Sequence of chain 2.A:
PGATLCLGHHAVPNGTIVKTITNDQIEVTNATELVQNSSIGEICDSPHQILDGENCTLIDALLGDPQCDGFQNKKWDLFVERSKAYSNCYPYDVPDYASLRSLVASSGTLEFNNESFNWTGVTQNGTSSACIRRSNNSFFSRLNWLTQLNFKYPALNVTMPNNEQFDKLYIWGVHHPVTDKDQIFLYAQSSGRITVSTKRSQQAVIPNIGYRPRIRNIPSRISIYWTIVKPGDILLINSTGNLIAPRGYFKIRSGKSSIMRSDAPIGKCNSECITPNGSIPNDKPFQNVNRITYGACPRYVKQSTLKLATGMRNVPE

Sequence of chain 2.B:
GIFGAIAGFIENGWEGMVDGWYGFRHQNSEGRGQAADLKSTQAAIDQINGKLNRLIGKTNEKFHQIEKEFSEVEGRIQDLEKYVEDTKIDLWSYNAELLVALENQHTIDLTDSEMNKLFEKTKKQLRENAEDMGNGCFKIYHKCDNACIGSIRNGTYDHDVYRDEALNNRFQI

Binding-site contacts:
Ligand atom C8 contacts residue GLU69 of chain 2.B at 3.1 Å.
Ligand atom C8 contacts residue ASN37 of chain 2.A at 3.5 Å.
Ligand atom C2 contacts residue ASN277 of chain 2.A at 2.5 Å.
Ligand atom C5 contacts residue ASN277 of chain 2.A at 3.7 Å.
Ligand atom C3 contacts residue VAL289 of chain 2.A at 4.0 Å (hydrophobic).
Ligand atom C1 contacts residue ASN277 of chain 2.A at 1.4 Å.
Ligand atom C7 contacts residue ASN277 of chain 2.A at 3.2 Å.
Ligand atom C3 contacts residue ASN277 of chain 2.A at 3.8 Å.
Ligand atom C1 contacts residue ASN290 of chain 2.A at 4.0 Å.
Ligand atom N2 contacts residue VAL289 of chain 2.A at 3.6 Å.
Ligand atom C6 contacts residue ASN290 of chain 2.A at 4.0 Å.
Ligand atom N2 contacts residue ASN277 of chain 2.A at 3.0 Å (h-bond).
Ligand atom C5 contacts residue ASN290 of chain 2.A at 3.8 Å.
Ligand atom C2 contacts residue VAL289 of chain 2.A at 3.9 Å (hydrophobic).
Ligand atom O7 contacts residue ASN277 of chain 2.A at 3.0 Å (h-bond).
Ligand atom O5 contacts residue VAL289 of chain 2.A at 4.4 Å.
Ligand atom C1 contacts residue VAL289 of chain 2.A at 3.5 Å (hydrophobic).
Ligand atom C8 contacts residue ASN277 of chain 2.A at 4.5 Å.
Ligand atom O5 contacts residue ASN277 of chain 2.A at 2.4 Å (h-bond).
Ligand atom C6 contacts residue GLU69 of chain 2.B at 4.2 Å.
Ligand atom O5 contacts residue ASN290 of chain 2.A at 3.7 Å.
Ligand atom C7 contacts residue VAL289 of chain 2.A at 4.4 Å (hydrophobic).
Ligand atom C5 contacts residue VAL289 of chain 2.A at 4.3 Å (hydrophobic).
Ligand atom C8 contacts residue VAL289 of chain 2.A at 4.2 Å (hydrophobic).
Ligand atom C7 contacts residue GLU69 of chain 2.B at 4.3 Å.
Ligand atom C4 contacts residue ASN277 of chain 2.A at 4.2 Å.

The protein below binds the small molecule below.
Small molecule (SMILES): CC(=O)N[C@H]1[C@H](O[C@H]2[C@H](O)[C@@H](NC(C)=O)CO[C@@H]2CO)O[C@H](CO)[C@@H](O)[C@@H]1O